Sequence of chain 1.K:
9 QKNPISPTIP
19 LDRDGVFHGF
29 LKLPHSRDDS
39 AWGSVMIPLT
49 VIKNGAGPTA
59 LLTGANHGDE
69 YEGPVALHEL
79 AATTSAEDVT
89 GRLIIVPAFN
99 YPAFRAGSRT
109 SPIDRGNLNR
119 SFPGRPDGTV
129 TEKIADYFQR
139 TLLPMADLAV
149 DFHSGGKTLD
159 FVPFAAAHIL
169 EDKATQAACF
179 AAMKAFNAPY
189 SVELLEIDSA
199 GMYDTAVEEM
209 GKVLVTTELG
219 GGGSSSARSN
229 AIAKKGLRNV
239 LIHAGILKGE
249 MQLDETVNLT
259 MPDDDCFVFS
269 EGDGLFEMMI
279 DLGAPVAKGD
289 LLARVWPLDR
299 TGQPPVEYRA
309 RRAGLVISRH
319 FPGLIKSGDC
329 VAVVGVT

Binding-site contacts:
Ligand atom ND contacts residue TRP40 of chain 1.F at 4.0 Å.
Ligand atom CG contacts residue TRP40 of chain 1.F at 3.3 Å (hydrophobic).
Ligand atom ND contacts residue ALA39 of chain 1.F at 4.1 Å.
Ligand atom OXT contacts residue MET200 of chain 1.K at 4.4 Å.
Ligand atom OXT contacts residue ASN117 of chain 1.K at 3.9 Å.
Ligand atom ND contacts residue ARG107 of chain 1.K at 3.1 Å (salt-bridge).
Ligand atom CG contacts residue GLU216 of chain 1.K at 3.3 Å.
Ligand atom CG contacts residue SER152 of chain 1.K at 4.1 Å.
Ligand atom N contacts residue GLU194 of chain 1.K at 4.2 Å.
Ligand atom CA contacts residue ARG107 of chain 1.K at 3.7 Å.
Ligand atom ND contacts residue SER152 of chain 1.K at 3.5 Å (h-bond).
Ligand atom OXT contacts residue HIS65 of chain 1.K at 3.7 Å.
Ligand atom CB contacts residue ARG107 of chain 1.K at 4.3 Å.
Ligand atom C contacts residue ASN117 of chain 1.K at 3.7 Å.
Ligand atom N contacts residue TRP40 of chain 1.F at 3.0 Å (h-bond).
Ligand atom ND contacts residue GLY153 of chain 1.K at 4.0 Å.
Ligand atom CB contacts residue HIS65 of chain 1.K at 4.4 Å.
Ligand atom O contacts residue ARG107 of chain 1.K at 4.5 Å.
Ligand atom O contacts residue HIS151 of chain 1.K at 3.7 Å.
Ligand atom OXT contacts residue ARG107 of chain 1.K at 3.2 Å (salt-bridge).
Ligand atom OXT contacts residue ARG118 of chain 1.K at 3.8 Å.
Ligand atom C contacts residue MET200 of chain 1.K at 4.3 Å (hydrophobic).
Ligand atom O contacts residue ASN117 of chain 1.K at 2.7 Å (h-bond).
Ligand atom CB contacts residue HIS151 of chain 1.K at 4.2 Å.
Ligand atom CB contacts residue GLU216 of chain 1.K at 3.2 Å.
Ligand atom CA contacts residue TRP40 of chain 1.F at 3.3 Å (hydrophobic).
Ligand atom O contacts residue HIS65 of chain 1.K at 3.3 Å.
Ligand atom CA contacts residue GLU216 of chain 1.K at 4.5 Å.
Ligand atom ND contacts residue GLU216 of chain 1.K at 4.3 Å.
Ligand atom ND contacts residue GLU68 of chain 1.K at 3.5 Å (salt-bridge).
Ligand atom CG contacts residue PHE159 of chain 1.K at 4.3 Å (hydrophobic).
Ligand atom O contacts residue MET200 of chain 1.K at 4.0 Å.
Ligand atom C contacts residue ARG107 of chain 1.K at 3.6 Å.
Ligand atom CG contacts residue ARG107 of chain 1.K at 4.2 Å.
Ligand atom CB contacts residue TRP40 of chain 1.F at 3.9 Å (hydrophobic).
Ligand atom ND contacts residue LEU157 of chain 1.K at 4.4 Å.
Ligand atom C contacts residue HIS65 of chain 1.K at 3.6 Å.

The protein below binds the small molecule below.
Small molecule (SMILES): NCC[C@H](N)C(=O)O

Sequence of chain 1.F:
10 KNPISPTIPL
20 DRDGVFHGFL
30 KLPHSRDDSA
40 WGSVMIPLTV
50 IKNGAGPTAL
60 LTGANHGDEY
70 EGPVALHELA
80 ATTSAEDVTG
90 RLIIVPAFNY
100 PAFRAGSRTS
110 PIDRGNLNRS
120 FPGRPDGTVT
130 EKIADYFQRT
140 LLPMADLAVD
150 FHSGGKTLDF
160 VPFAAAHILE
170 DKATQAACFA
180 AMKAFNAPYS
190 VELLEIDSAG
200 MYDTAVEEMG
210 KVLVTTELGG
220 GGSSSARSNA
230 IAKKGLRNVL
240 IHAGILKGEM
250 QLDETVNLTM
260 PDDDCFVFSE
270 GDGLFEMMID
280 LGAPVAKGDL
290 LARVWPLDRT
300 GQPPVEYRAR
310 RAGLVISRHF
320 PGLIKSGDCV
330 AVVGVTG